Binding-site contacts:
Ligand atom O5 contacts residue GLU487 of chain 1.B at 4.1 Å.
Ligand atom O5 contacts residue THR496 of chain 1.B at 4.0 Å.
Ligand atom N2 contacts residue THR496 of chain 1.B at 4.2 Å.
Ligand atom C1 contacts residue ASN494 of chain 1.B at 2.8 Å.
Ligand atom C1 contacts residue GLU487 of chain 1.B at 3.5 Å.
Ligand atom C6 contacts residue ASN494 of chain 1.B at 3.9 Å.
Ligand atom C3 contacts residue GLU487 of chain 1.B at 4.2 Å.
Ligand atom C6 contacts residue SER491 of chain 1.B at 4.5 Å.
Ligand atom C7 contacts residue THR496 of chain 1.B at 4.1 Å.
Ligand atom O4 contacts residue GLU487 of chain 1.B at 4.3 Å.
Ligand atom C5 contacts residue GLU487 of chain 1.B at 4.0 Å.
Ligand atom O5 contacts residue ASN494 of chain 1.B at 2.2 Å (h-bond).
Ligand atom C8 contacts residue THR496 of chain 1.B at 4.4 Å.
Ligand atom O6 contacts residue GLU487 of chain 1.B at 2.5 Å (salt-bridge).
Ligand atom C6 contacts residue GLU487 of chain 1.B at 3.7 Å.
Ligand atom O7 contacts residue THR496 of chain 1.B at 4.2 Å.
Ligand atom C2 contacts residue ASN494 of chain 1.B at 3.7 Å.
Ligand atom C6 contacts residue ASN490 of chain 1.B at 3.4 Å.
Ligand atom O6 contacts residue ASN490 of chain 1.B at 3.6 Å.
Ligand atom C2 contacts residue GLU487 of chain 1.B at 4.2 Å.
Ligand atom N2 contacts residue GLU487 of chain 1.B at 4.3 Å.
Ligand atom C1 contacts residue THR496 of chain 1.B at 3.3 Å.
Ligand atom O5 contacts residue SER491 of chain 1.B at 4.5 Å.
Ligand atom O5 contacts residue ASN490 of chain 1.B at 4.4 Å.
Ligand atom C5 contacts residue ASN494 of chain 1.B at 3.6 Å.

Sequence of chain 1.B:
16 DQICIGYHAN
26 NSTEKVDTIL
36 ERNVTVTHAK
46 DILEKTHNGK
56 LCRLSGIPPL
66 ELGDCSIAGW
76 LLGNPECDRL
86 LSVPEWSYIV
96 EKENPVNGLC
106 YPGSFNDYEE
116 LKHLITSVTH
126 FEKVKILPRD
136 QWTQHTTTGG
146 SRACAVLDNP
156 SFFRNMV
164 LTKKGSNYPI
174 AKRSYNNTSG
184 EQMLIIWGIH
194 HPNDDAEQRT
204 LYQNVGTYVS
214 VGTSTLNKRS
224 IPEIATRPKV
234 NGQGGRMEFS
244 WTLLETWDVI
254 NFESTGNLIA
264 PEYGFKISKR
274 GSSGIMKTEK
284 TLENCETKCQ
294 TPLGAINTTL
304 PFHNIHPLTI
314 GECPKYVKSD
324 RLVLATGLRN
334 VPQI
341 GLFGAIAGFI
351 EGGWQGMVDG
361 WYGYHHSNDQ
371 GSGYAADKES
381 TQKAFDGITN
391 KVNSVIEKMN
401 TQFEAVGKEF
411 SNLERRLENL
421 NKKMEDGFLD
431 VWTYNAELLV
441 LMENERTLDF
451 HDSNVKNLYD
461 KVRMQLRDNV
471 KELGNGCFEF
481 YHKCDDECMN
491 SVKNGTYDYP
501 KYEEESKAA

This small molecule binds to this protein.
Small molecule (SMILES): CO[C@@H]1[C@H](O)[C@H](O[C@H]2[C@H](O)[C@@H](NC(C)=O)[C@H](O[C@H]3[C@H](O)[C@@H](NC(C)=O)CO[C@@H]3CO)O[C@@H]2CO)O[C@H](CO)[C@H]1O